Sequence of chain 1.A:
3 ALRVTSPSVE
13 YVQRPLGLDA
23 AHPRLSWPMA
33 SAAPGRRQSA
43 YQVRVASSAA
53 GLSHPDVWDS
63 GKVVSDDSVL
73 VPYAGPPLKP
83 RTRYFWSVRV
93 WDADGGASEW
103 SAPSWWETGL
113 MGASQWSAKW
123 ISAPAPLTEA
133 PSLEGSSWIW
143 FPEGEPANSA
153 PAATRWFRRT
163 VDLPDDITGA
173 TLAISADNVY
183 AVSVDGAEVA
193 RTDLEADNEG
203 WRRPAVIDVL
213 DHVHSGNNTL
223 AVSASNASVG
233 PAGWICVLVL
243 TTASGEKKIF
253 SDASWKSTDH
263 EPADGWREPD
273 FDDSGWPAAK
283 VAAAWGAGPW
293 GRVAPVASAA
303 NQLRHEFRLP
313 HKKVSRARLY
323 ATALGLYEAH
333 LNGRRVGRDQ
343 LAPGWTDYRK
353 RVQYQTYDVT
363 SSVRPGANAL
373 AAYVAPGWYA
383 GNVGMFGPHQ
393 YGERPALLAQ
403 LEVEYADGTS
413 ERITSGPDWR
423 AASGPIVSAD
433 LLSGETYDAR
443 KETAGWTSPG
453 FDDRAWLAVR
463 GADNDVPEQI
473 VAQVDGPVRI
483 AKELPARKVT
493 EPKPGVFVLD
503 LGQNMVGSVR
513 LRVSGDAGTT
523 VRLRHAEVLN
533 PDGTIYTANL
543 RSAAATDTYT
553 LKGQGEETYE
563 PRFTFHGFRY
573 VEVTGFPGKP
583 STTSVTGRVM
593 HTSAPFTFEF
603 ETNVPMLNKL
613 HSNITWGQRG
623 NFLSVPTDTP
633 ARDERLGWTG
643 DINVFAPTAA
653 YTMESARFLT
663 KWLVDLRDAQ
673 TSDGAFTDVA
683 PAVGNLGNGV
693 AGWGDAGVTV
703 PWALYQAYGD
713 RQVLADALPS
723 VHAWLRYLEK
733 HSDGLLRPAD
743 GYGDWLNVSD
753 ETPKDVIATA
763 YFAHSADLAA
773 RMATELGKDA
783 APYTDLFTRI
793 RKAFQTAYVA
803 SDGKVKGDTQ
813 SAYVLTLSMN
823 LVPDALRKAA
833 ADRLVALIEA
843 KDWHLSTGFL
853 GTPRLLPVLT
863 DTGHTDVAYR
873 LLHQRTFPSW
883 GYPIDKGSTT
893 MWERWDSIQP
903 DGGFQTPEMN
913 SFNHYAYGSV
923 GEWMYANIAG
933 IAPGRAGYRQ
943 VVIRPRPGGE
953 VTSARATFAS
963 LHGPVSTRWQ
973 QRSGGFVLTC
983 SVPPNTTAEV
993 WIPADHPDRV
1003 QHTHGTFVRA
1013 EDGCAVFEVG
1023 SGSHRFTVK

Binding-site contacts:
Ligand atom O3 contacts residue PRO271 of chain 1.A at 2.2 Å (h-bond).
Ligand atom C1 contacts residue NA1 of chain 1.K at 4.1 Å.
Ligand atom O4 contacts residue THR162 of chain 1.A at 3.0 Å (h-bond).
Ligand atom O3 contacts residue ARG160 of chain 1.A at 3.9 Å.
Ligand atom C3 contacts residue NA1 of chain 1.K at 2.9 Å.
Ligand atom C2 contacts residue NA1 of chain 1.K at 2.5 Å.
Ligand atom C6 contacts residue THR162 of chain 1.A at 3.8 Å.
Ligand atom O3 contacts residue NA1 of chain 1.K at 2.4 Å (h-bond).
Ligand atom O4 contacts residue THR221 of chain 1.A at 3.9 Å.
Ligand atom O3 contacts residue PHE273 of chain 1.A at 3.8 Å.
Ligand atom C4 contacts residue THR162 of chain 1.A at 3.8 Å.
Ligand atom C3 contacts residue ASP272 of chain 1.A at 4.0 Å.
Ligand atom C4 contacts residue NA1 of chain 1.K at 3.8 Å.
Ligand atom C4 contacts residue PRO271 of chain 1.A at 4.0 Å (hydrophobic).
Ligand atom C6 contacts residue ASN219 of chain 1.A at 4.0 Å.
Ligand atom O4 contacts residue PRO271 of chain 1.A at 3.5 Å (h-bond).
Ligand atom O3 contacts residue ASP272 of chain 1.A at 3.5 Å.
Ligand atom O1 contacts residue ASP272 of chain 1.A at 4.2 Å.
Ligand atom C3 contacts residue PRO271 of chain 1.A at 3.4 Å (hydrophobic).
Ligand atom O2 contacts residue NA1 of chain 1.K at 2.4 Å (h-bond).

The small molecule below binds the protein below.
Small molecule (SMILES): C[C@@H]1O[C@@H](O)[C@H](O)[C@H](O)[C@H]1O